A protein and the small-molecule ligand that binds it are described below.
Small molecule (SMILES): CC(=O)N[C@H](C(=O)N[C@@H](CO)C(=O)N[C@@H](Cc1ccccc1)C(=O)N[C@@H](C)C(=O)N[C@@H](CCC(=O)O)C(=O)N[C@@H](Cc1ccc(O)cc1)C(=O)N[C@@H](CC1=CN=C2C=CC=CC12)C(=O)N[C@@H](C)C(=O)N[C@@H](CC(C)C)C(=O)N[C@@H](CC(C)C)C(=O)N[C@@H]1CCC[C@@H]1C(=O)N1CCC[C@H]1C(N)=O)[C@@H](C)O

Binding-site contacts:
Ligand atom O contacts residue LEU31 of chain 1.F at 3.8 Å.
Ligand atom CD1 contacts residue GLN49 of chain 1.F at 3.3 Å.
Ligand atom CD2 contacts residue HIS73 of chain 1.F at 3.5 Å.
Ligand atom N contacts residue LEU31 of chain 1.F at 3.5 Å.
Ligand atom O contacts residue VAL70 of chain 1.F at 3.6 Å.
Ligand atom N contacts residue VAL70 of chain 1.F at 3.8 Å.
Ligand atom CH2 contacts residue LEU34 of chain 1.F at 3.7 Å (hydrophobic).
Ligand atom N contacts residue TYR77 of chain 1.F at 3.2 Å (h-bond).
Ligand atom CA contacts residue GLN49 of chain 1.F at 3.7 Å.
Ligand atom N contacts residue PHE32 of chain 1.F at 3.7 Å.
Ligand atom CB contacts residue GLN49 of chain 1.F at 3.7 Å.
Ligand atom O contacts residue TYR77 of chain 1.F at 2.4 Å (h-bond).
Ligand atom CA contacts residue GLN49 of chain 1.F at 3.2 Å.
Ligand atom NE1 contacts residue GLY35 of chain 1.F at 3.4 Å.
Ligand atom OH contacts residue HIS50 of chain 1.F at 3.7 Å.
Ligand atom O contacts residue HIS73 of chain 1.F at 3.8 Å.
Ligand atom NE1 contacts residue LEU31 of chain 1.F at 2.9 Å (h-bond).
Ligand atom CD2 contacts residue MET39 of chain 1.F at 3.4 Å (hydrophobic).
Ligand atom CG contacts residue HIS50 of chain 1.F at 3.8 Å.
Ligand atom C contacts residue GLN49 of chain 1.F at 3.5 Å.
Ligand atom N contacts residue LYS28 of chain 1.F at 3.0 Å (salt-bridge).
Ligand atom CZ2 contacts residue GLY35 of chain 1.F at 3.7 Å.
Ligand atom CE2 contacts residue LEU31 of chain 1.F at 3.7 Å (hydrophobic).
Ligand atom O contacts residue LYS28 of chain 1.F at 3.0 Å.
Ligand atom CB contacts residue GLN49 of chain 1.F at 3.5 Å.
Ligand atom CZ contacts residue ILE38 of chain 1.F at 3.4 Å (hydrophobic).
Ligand atom CD2 contacts residue HIS50 of chain 1.F at 3.6 Å.
Ligand atom CE2 contacts residue MET39 of chain 1.F at 3.7 Å (hydrophobic).
Ligand atom O contacts residue LEU31 of chain 1.F at 3.8 Å.
Ligand atom CA contacts residue TYR77 of chain 1.F at 3.4 Å (hydrophobic).
Ligand atom N contacts residue GLN49 of chain 1.F at 2.9 Å (h-bond).
Ligand atom CB contacts residue PHE32 of chain 1.F at 3.6 Å (hydrophobic).
Ligand atom O contacts residue GLN49 of chain 1.F at 3.6 Å.
Ligand atom CE2 contacts residue GLY35 of chain 1.F at 3.6 Å.
Ligand atom CZ2 contacts residue LEU34 of chain 1.F at 3.7 Å (hydrophobic).
Ligand atom C contacts residue TYR77 of chain 1.F at 2.9 Å (hydrophobic).
Ligand atom CE2 contacts residue HIS50 of chain 1.F at 3.6 Å.
Ligand atom CE1 contacts residue ILE38 of chain 1.F at 3.7 Å (hydrophobic).
Ligand atom CE1 contacts residue VAL70 of chain 1.F at 3.4 Å (hydrophobic).
Ligand atom C contacts residue VAL70 of chain 1.F at 3.6 Å (hydrophobic).

Sequence of chain 1.F:
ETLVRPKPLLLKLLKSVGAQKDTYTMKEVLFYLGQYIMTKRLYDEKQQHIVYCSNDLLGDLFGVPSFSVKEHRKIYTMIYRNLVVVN